Binding-site contacts:
Ligand atom C5 contacts residue ARG137 of chain 1.A at 3.8 Å.
Ligand atom O2 contacts residue ALA22 of chain 1.A at 4.1 Å.
Ligand atom C1 contacts residue NAG1 of chain 1.D at 3.9 Å.
Ligand atom C3 contacts residue LEU125 of chain 1.A at 3.8 Å (hydrophobic).
Ligand atom O contacts residue LEU125 of chain 1.A at 4.2 Å.
Ligand atom C3 contacts residue ARG137 of chain 1.A at 3.9 Å.
Ligand atom O2 contacts residue GLY21 of chain 1.A at 4.0 Å.
Ligand atom C5 contacts residue GLY21 of chain 1.A at 3.5 Å.
Ligand atom C5 contacts residue ALA22 of chain 1.A at 4.2 Å (hydrophobic).
Ligand atom C2 contacts residue ARG137 of chain 1.A at 4.5 Å.
Ligand atom O1 contacts residue CYS20 of chain 1.A at 3.4 Å (h-bond).
Ligand atom O2 contacts residue ASP19 of chain 1.A at 4.3 Å.
Ligand atom O contacts residue ARG137 of chain 1.A at 3.9 Å.
Ligand atom C4 contacts residue GLY21 of chain 1.A at 4.2 Å.
Ligand atom O1 contacts residue ASP19 of chain 1.A at 3.9 Å.
Ligand atom C3 contacts residue ASP19 of chain 1.A at 4.4 Å.
Ligand atom C contacts residue NAG1 of chain 1.D at 3.3 Å.
Ligand atom C2 contacts residue GLY21 of chain 1.A at 4.5 Å.
Ligand atom O2 contacts residue ARG137 of chain 1.A at 3.0 Å (salt-bridge).
Ligand atom O contacts residue ASP19 of chain 1.A at 3.3 Å.
Ligand atom C5 contacts residue ASP19 of chain 1.A at 3.8 Å.
Ligand atom O1 contacts residue LEU18 of chain 1.A at 4.1 Å.
Ligand atom O1 contacts residue GLY21 of chain 1.A at 3.9 Å.

Sequence of chain 1.A:
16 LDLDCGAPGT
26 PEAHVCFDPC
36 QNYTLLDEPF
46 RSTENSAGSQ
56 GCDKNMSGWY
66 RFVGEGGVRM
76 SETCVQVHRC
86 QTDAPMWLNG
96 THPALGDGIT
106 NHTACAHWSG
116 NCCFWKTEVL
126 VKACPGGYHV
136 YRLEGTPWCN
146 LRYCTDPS

The small molecule below binds the protein below.
Small molecule (SMILES): CCC(CO)(CO)CO